This small molecule binds to this protein.
Small molecule (SMILES): COC1=C(OC)C(=O)C(C)=CC1=O

Binding-site contacts:
Ligand atom CM5 contacts residue CYS589 of chain 1.F at 3.2 Å (hydrophobic).
Ligand atom CM5 contacts residue ARG358 of chain 1.F at 3.4 Å.
Ligand atom C5 contacts residue ARG358 of chain 1.F at 3.4 Å.
Ligand atom CM5 contacts residue LYS357 of chain 1.F at 4.3 Å.
Ligand atom C6 contacts residue ARG358 of chain 1.F at 4.1 Å.
Ligand atom C4 contacts residue ARG358 of chain 1.F at 3.8 Å.
Ligand atom O3 contacts residue GLN354 of chain 1.F at 4.2 Å.
Ligand atom C2 contacts residue CYS589 of chain 1.F at 4.3 Å (hydrophobic).
Ligand atom O3 contacts residue GLU250 of chain 1.F at 4.2 Å.
Ligand atom C4 contacts residue GLN354 of chain 1.F at 4.3 Å.
Ligand atom CM3 contacts residue GLN354 of chain 1.F at 4.2 Å.
Ligand atom C1 contacts residue CYS589 of chain 1.F at 2.9 Å (hydrophobic).
Ligand atom O4 contacts residue GLN354 of chain 1.F at 3.2 Å.
Ligand atom O1 contacts residue CYS589 of chain 1.F at 2.8 Å (h-bond).
Ligand atom CM5 contacts residue GLN354 of chain 1.F at 3.5 Å.
Ligand atom C4 contacts residue CYS589 of chain 1.F at 4.3 Å (hydrophobic).
Ligand atom O4 contacts residue ARG358 of chain 1.F at 3.9 Å.
Ligand atom C6 contacts residue CYS589 of chain 1.F at 1.8 Å (hydrophobic).
Ligand atom C5 contacts residue CYS589 of chain 1.F at 2.8 Å (hydrophobic).

Sequence of chain 1.F:
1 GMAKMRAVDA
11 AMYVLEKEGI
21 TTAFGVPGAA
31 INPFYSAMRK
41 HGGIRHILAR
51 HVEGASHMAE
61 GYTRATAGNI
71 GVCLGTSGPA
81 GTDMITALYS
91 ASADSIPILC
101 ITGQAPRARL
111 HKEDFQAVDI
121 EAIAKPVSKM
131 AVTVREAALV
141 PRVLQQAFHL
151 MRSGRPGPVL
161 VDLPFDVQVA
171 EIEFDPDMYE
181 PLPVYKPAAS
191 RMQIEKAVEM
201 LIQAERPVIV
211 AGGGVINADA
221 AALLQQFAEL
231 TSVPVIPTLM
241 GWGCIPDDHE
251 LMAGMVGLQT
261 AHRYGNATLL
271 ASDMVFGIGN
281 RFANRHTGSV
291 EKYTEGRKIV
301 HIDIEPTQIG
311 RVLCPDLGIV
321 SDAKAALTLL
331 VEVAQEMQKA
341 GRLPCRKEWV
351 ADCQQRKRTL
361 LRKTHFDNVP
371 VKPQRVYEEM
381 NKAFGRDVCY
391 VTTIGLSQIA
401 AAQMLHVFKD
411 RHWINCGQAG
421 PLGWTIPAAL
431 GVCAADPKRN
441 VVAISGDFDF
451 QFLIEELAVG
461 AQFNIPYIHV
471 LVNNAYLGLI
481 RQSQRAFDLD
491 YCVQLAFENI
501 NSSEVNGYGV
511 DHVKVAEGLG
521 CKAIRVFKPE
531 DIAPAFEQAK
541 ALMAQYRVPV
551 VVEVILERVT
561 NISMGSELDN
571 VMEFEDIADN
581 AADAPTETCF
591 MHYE